This protein binds this small molecule.
Small molecule (SMILES): C=CC1=C(C)C2=N3->[Ni]45<-N6=C(C=c7c(C)c(C=C)c(n74)=C2)C(C)=C(CCC(=O)O)C6=Cc2c(CCC(=O)O)c(C)c(n25)C=C13

Sequence of chain 1.A:
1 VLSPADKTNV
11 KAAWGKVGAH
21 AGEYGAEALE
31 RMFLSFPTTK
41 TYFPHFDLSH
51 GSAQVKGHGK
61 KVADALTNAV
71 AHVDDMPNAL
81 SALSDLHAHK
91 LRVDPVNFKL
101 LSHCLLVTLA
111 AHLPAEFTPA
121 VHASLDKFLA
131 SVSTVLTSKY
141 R

Binding-site contacts:
Ligand atom NI contacts residue HIS58 of chain 1.A at 3.6 Å.
Ligand atom CMD contacts residue PHE43 of chain 1.A at 3.6 Å (hydrophobic).
Ligand atom O2D contacts residue HIS45 of chain 1.A at 3.1 Å (h-bond).
Ligand atom CBC contacts residue ASN97 of chain 1.A at 3.8 Å.
Ligand atom CMC contacts residue ASN97 of chain 1.A at 3.4 Å.
Ligand atom CGD contacts residue PHE46 of chain 1.A at 3.8 Å (hydrophobic).
Ligand atom ND contacts residue HIS58 of chain 1.A at 3.2 Å.
Ligand atom NI contacts residue HIS87 of chain 1.A at 3.4 Å.
Ligand atom C3C contacts residue VAL93 of chain 1.A at 3.8 Å (hydrophobic).
Ligand atom CHC contacts residue PHE98 of chain 1.A at 3.5 Å (hydrophobic).
Ligand atom C3A contacts residue LEU83 of chain 1.A at 3.6 Å (hydrophobic).
Ligand atom CHD contacts residue PHE43 of chain 1.A at 3.5 Å (hydrophobic).
Ligand atom CHA contacts residue HIS58 of chain 1.A at 3.3 Å.
Ligand atom CAC contacts residue VAL93 of chain 1.A at 3.5 Å (hydrophobic).
Ligand atom O1A contacts residue LEU86 of chain 1.A at 3.8 Å.
Ligand atom CMA contacts residue LYS61 of chain 1.A at 3.5 Å.
Ligand atom NB contacts residue HIS87 of chain 1.A at 3.6 Å.
Ligand atom ND contacts residue LEU91 of chain 1.A at 3.7 Å.
Ligand atom CGD contacts residue HIS45 of chain 1.A at 3.8 Å.
Ligand atom C3B contacts residue LEU136 of chain 1.A at 3.6 Å (hydrophobic).
Ligand atom C4D contacts residue HIS58 of chain 1.A at 3.2 Å.
Ligand atom C4C contacts residue VAL93 of chain 1.A at 3.8 Å (hydrophobic).
Ligand atom NA contacts residue HIS58 of chain 1.A at 3.5 Å.
Ligand atom CMD contacts residue TYR42 of chain 1.A at 3.3 Å (hydrophobic).
Ligand atom C2B contacts residue LEU136 of chain 1.A at 3.6 Å (hydrophobic).
Ligand atom C4D contacts residue LEU91 of chain 1.A at 3.5 Å (hydrophobic).
Ligand atom CAD contacts residue LEU91 of chain 1.A at 3.6 Å (hydrophobic).
Ligand atom CBA contacts residue LEU86 of chain 1.A at 3.5 Å (hydrophobic).
Ligand atom NA contacts residue HIS87 of chain 1.A at 3.8 Å.
Ligand atom C3D contacts residue LEU91 of chain 1.A at 3.7 Å (hydrophobic).
Ligand atom C2D contacts residue PHE43 of chain 1.A at 3.8 Å (hydrophobic).
Ligand atom O1D contacts residue PHE46 of chain 1.A at 3.4 Å.
Ligand atom CHD contacts residue VAL93 of chain 1.A at 3.7 Å (hydrophobic).
Ligand atom NC contacts residue HIS87 of chain 1.A at 3.7 Å.
Ligand atom CMA contacts residue LEU83 of chain 1.A at 3.7 Å (hydrophobic).
Ligand atom CHC contacts residue LEU101 of chain 1.A at 3.6 Å (hydrophobic).
Ligand atom CHA contacts residue LEU91 of chain 1.A at 3.7 Å (hydrophobic).
Ligand atom CGA contacts residue LEU86 of chain 1.A at 3.7 Å (hydrophobic).
Ligand atom C1D contacts residue PHE43 of chain 1.A at 3.8 Å (hydrophobic).
Ligand atom C1A contacts residue HIS58 of chain 1.A at 3.4 Å.